Binding-site contacts:
Ligand atom C7 contacts residue SER48 of chain 1.C at 4.3 Å.
Ligand atom C8 contacts residue PHE19 of chain 1.C at 4.0 Å (hydrophobic).
Ligand atom N2 contacts residue GLY16 of chain 1.C at 4.2 Å.
Ligand atom C8 contacts residue LEU45 of chain 1.C at 3.6 Å (hydrophobic).
Ligand atom O7 contacts residue ASN20 of chain 1.C at 4.4 Å.
Ligand atom C1 contacts residue ASN20 of chain 1.C at 1.4 Å.
Ligand atom O3 contacts residue SER48 of chain 1.C at 3.9 Å.
Ligand atom C2 contacts residue ASN20 of chain 1.C at 2.5 Å.
Ligand atom N2 contacts residue SER48 of chain 1.C at 3.9 Å.
Ligand atom C4 contacts residue ASN20 of chain 1.C at 4.2 Å.
Ligand atom C3 contacts residue SER48 of chain 1.C at 3.9 Å.
Ligand atom O5 contacts residue ASN20 of chain 1.C at 2.3 Å (h-bond).
Ligand atom O7 contacts residue GLY16 of chain 1.C at 3.5 Å.
Ligand atom C8 contacts residue GLY16 of chain 1.C at 3.5 Å.
Ligand atom C8 contacts residue SER48 of chain 1.C at 4.2 Å.
Ligand atom C8 contacts residue PHE15 of chain 1.C at 3.8 Å (hydrophobic).
Ligand atom C5 contacts residue ASN20 of chain 1.C at 3.6 Å.
Ligand atom C7 contacts residue GLY16 of chain 1.C at 3.5 Å.
Ligand atom C3 contacts residue ASN20 of chain 1.C at 3.8 Å.
Ligand atom N2 contacts residue ASN20 of chain 1.C at 3.0 Å (h-bond).
Ligand atom C7 contacts residue ASN20 of chain 1.C at 3.9 Å.

Sequence of chain 1.C:
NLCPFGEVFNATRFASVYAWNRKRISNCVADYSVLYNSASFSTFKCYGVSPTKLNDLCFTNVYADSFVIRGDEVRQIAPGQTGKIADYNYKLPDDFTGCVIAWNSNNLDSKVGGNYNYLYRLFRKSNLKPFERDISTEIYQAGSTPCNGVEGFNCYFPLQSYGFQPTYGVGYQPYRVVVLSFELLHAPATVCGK

The protein below binds the small molecule below.
Small molecule (SMILES): CC(=O)N[C@@H]1[C@@H](O)[C@H](O)[C@@H](CO)O[C@H]1O